The protein below binds the small molecule below.
Small molecule (SMILES): Nc1ncnc2c1ncn2[C@H]1C[C@H](O)[C@@H](COP(=O)(O)O)O1

Binding-site contacts:
Ligand atom OP1 contacts residue ASP273 of chain 51.A at 3.3 Å.
Ligand atom P contacts residue TYR271 of chain 51.A at 4.5 Å.
Ligand atom P contacts residue ASN491 of chain 51.A at 3.0 Å.
Ligand atom OP2 contacts residue ASP273 of chain 51.A at 2.4 Å.
Ligand atom C5' contacts residue ASP273 of chain 51.A at 3.8 Å.
Ligand atom O5' contacts residue ASP273 of chain 51.A at 4.1 Å.
Ligand atom OP1 contacts residue TYR271 of chain 51.A at 3.1 Å (h-bond).
Ligand atom P contacts residue PHE272 of chain 51.A at 4.3 Å.
Ligand atom P contacts residue ASP273 of chain 51.A at 2.8 Å.
Ligand atom OP1 contacts residue PHE272 of chain 51.A at 3.4 Å.
Ligand atom OP1 contacts residue ASN491 of chain 51.A at 3.6 Å.
Ligand atom C5' contacts residue ASN491 of chain 51.A at 4.0 Å.
Ligand atom OP2 contacts residue ASN491 of chain 51.A at 1.7 Å (h-bond).
Ligand atom O5' contacts residue ASN491 of chain 51.A at 3.5 Å (h-bond).

Sequence of chain 51.A:
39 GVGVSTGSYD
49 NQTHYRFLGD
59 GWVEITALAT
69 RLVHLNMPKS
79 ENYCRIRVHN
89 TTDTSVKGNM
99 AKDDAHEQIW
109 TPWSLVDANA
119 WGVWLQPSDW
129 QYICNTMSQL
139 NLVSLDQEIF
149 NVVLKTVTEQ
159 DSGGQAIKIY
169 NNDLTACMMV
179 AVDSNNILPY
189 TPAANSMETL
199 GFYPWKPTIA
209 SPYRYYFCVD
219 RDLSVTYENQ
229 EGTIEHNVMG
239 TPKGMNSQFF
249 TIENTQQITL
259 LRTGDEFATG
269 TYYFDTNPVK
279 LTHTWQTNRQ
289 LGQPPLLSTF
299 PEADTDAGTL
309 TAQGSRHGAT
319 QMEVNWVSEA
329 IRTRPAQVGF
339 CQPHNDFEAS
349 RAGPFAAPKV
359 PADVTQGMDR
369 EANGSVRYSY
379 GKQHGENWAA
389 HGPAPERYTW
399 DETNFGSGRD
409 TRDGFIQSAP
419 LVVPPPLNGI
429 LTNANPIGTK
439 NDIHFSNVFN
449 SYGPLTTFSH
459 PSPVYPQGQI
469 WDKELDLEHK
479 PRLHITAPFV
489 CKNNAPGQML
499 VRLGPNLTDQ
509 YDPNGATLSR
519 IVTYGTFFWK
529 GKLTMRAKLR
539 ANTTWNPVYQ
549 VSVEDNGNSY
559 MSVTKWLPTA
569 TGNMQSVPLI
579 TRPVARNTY